Sequence of chain 1.A:
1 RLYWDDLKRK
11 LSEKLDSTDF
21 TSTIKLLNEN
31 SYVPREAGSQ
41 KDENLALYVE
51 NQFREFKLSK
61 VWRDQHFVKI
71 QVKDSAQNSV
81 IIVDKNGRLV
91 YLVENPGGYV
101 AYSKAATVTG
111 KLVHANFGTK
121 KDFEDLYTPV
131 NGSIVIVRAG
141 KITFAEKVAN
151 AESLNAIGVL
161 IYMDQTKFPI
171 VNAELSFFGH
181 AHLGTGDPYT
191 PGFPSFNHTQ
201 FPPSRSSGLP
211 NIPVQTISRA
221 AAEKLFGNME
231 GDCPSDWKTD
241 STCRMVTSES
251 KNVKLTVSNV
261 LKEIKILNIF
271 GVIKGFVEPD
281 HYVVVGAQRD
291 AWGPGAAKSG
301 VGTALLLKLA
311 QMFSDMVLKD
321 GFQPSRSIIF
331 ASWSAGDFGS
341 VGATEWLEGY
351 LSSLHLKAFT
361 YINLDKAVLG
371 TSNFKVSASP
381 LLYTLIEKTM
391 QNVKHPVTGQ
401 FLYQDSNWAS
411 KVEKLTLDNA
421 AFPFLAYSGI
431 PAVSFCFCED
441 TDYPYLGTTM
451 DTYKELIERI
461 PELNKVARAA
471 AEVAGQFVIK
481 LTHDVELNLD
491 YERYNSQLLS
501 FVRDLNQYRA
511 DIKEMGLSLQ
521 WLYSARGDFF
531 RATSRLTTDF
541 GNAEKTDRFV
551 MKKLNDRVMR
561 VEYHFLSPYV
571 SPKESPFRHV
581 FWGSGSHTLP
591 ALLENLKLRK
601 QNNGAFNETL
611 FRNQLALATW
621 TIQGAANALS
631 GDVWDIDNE

Sequence of chain 1.B:
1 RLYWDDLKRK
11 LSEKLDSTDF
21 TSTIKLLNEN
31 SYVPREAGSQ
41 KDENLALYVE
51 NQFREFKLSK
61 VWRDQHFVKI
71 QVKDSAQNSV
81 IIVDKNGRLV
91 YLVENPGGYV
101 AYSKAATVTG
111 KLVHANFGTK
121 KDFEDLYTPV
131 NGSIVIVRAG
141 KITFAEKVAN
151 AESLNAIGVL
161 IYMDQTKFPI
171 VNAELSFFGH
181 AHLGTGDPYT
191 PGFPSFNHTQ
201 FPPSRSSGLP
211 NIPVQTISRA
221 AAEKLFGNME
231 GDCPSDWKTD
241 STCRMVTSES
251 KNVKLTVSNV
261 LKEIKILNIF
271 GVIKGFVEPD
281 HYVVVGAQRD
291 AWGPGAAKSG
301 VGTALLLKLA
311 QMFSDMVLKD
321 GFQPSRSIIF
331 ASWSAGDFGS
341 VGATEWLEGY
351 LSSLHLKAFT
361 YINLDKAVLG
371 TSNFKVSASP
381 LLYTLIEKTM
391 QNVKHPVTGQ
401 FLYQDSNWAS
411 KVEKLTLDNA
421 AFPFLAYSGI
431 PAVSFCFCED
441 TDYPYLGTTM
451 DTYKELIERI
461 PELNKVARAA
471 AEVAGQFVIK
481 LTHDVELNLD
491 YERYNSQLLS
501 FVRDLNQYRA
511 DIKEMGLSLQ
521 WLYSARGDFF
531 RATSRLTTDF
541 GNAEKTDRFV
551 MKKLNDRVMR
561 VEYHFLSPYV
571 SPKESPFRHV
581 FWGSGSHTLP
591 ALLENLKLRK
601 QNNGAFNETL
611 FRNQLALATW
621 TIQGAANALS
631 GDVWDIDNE

Binding-site contacts:
Ligand atom O5 contacts residue ASN197 of chain 1.B at 2.4 Å (h-bond).
Ligand atom C8 contacts residue ASN197 of chain 1.B at 4.5 Å.
Ligand atom C4 contacts residue PHE67 of chain 1.B at 4.5 Å (hydrophobic).
Ligand atom N2 contacts residue PHE67 of chain 1.B at 4.5 Å.
Ligand atom O7 contacts residue TRP521 of chain 1.A at 3.9 Å.
Ligand atom C3 contacts residue PHE67 of chain 1.B at 4.5 Å (hydrophobic).
Ligand atom C8 contacts residue ARG52 of chain 1.F at 4.3 Å.
Ligand atom O5 contacts residue PHE201 of chain 1.B at 3.6 Å.
Ligand atom C4 contacts residue ASN197 of chain 1.B at 4.2 Å.
Ligand atom O5 contacts residue PHE67 of chain 1.B at 4.0 Å.
Ligand atom C6 contacts residue PHE67 of chain 1.B at 3.8 Å (hydrophobic).
Ligand atom C7 contacts residue ASN197 of chain 1.B at 3.4 Å.
Ligand atom C1 contacts residue ASN197 of chain 1.B at 1.4 Å.
Ligand atom N2 contacts residue ASN197 of chain 1.B at 2.8 Å (h-bond).
Ligand atom C6 contacts residue PHE201 of chain 1.B at 4.2 Å (hydrophobic).
Ligand atom C7 contacts residue TRP521 of chain 1.A at 4.2 Å (hydrophobic).
Ligand atom C5 contacts residue ASN197 of chain 1.B at 3.7 Å.
Ligand atom O6 contacts residue GLU263 of chain 1.B at 3.1 Å (salt-bridge).
Ligand atom C7 contacts residue PHE67 of chain 1.B at 3.9 Å (hydrophobic).
Ligand atom C8 contacts residue ILE264 of chain 1.B at 4.1 Å (hydrophobic).
Ligand atom C8 contacts residue PHE67 of chain 1.B at 3.9 Å (hydrophobic).
Ligand atom C8 contacts residue LYS265 of chain 1.B at 4.2 Å.
Ligand atom C8 contacts residue GLU263 of chain 1.B at 3.4 Å.
Ligand atom O7 contacts residue PHE67 of chain 1.B at 4.0 Å.
Ligand atom C1 contacts residue PHE67 of chain 1.B at 4.0 Å (hydrophobic).
Ligand atom O7 contacts residue ASN197 of chain 1.B at 3.5 Å (h-bond).
Ligand atom C6 contacts residue GLU263 of chain 1.B at 3.4 Å.
Ligand atom O4 contacts residue PHE67 of chain 1.B at 4.0 Å.
Ligand atom C5 contacts residue PHE67 of chain 1.B at 3.7 Å (hydrophobic).
Ligand atom C8 contacts residue TRP521 of chain 1.A at 4.0 Å (hydrophobic).
Ligand atom C2 contacts residue ASN197 of chain 1.B at 2.4 Å.
Ligand atom C3 contacts residue ASN197 of chain 1.B at 3.8 Å.

A protein and the small-molecule ligand that binds it are described below.
Small molecule (SMILES): CC(=O)N[C@H]1[C@H](O[C@H]2[C@H](O)[C@@H](NC(C)=O)CO[C@@H]2CO)O[C@H](CO)[C@@H](O[C@@H]2O[C@H](CO)[C@@H](O)[C@H](O)[C@@H]2O)[C@@H]1O

Sequence of chain 1.F:
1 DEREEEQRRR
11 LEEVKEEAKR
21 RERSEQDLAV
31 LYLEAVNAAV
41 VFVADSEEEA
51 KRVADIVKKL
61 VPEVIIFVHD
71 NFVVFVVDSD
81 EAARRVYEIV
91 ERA